Sequence of chain 1.C:
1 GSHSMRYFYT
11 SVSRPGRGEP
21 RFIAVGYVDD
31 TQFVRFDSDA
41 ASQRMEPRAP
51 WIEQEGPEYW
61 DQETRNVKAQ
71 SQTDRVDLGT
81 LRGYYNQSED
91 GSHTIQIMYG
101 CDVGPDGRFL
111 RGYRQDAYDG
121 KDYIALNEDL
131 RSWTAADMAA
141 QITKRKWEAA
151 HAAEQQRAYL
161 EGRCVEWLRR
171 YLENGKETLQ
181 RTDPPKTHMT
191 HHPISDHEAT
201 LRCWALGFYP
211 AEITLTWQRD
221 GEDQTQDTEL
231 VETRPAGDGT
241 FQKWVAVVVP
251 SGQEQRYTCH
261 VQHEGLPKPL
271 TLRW

The small molecule below binds the protein below.
Small molecule (SMILES): CC(C)[C@H](N)C(=O)N[C@H](C(=O)NCC(=O)N[C@@H](C)C(=O)N[C@H](C(=O)NCC(=O)N[C@H](C(=O)NCC(=O)N[C@@H](CCCCN)C(=O)O)C(C)C)C(C)C)C(C)C

Binding-site contacts:
Ligand atom CG contacts residue TRP147 of chain 1.C at 3.4 Å (hydrophobic).
Ligand atom CG1 contacts residue TYR99 of chain 1.C at 3.6 Å (hydrophobic).
Ligand atom O contacts residue ARG48 of chain 1.B at 3.1 Å (salt-bridge).
Ligand atom O contacts residue LYS146 of chain 1.C at 3.2 Å.
Ligand atom N contacts residue GLN156 of chain 1.C at 3.2 Å (h-bond).
Ligand atom CA contacts residue TYR159 of chain 1.C at 3.4 Å (hydrophobic).
Ligand atom CD contacts residue ASP77 of chain 1.C at 3.3 Å.
Ligand atom CB contacts residue TYR9 of chain 1.C at 3.4 Å (hydrophobic).
Ligand atom C contacts residue TYR7 of chain 1.C at 3.3 Å (hydrophobic).
Ligand atom CG2 contacts residue TRP147 of chain 1.C at 3.2 Å (hydrophobic).
Ligand atom CG1 contacts residue GLN155 of chain 1.C at 3.6 Å.
Ligand atom O contacts residue ASP77 of chain 1.C at 2.7 Å (salt-bridge).
Ligand atom CG contacts residue ASP77 of chain 1.C at 3.4 Å.
Ligand atom N contacts residue TYR99 of chain 1.C at 3.5 Å (h-bond).
Ligand atom CA contacts residue ASP77 of chain 1.C at 3.4 Å.
Ligand atom CA contacts residue TYR7 of chain 1.C at 3.5 Å (hydrophobic).
Ligand atom CB contacts residue GLN156 of chain 1.C at 3.4 Å.
Ligand atom N contacts residue GLU63 of chain 1.C at 3.4 Å (salt-bridge).
Ligand atom CG2 contacts residue GLN156 of chain 1.C at 3.4 Å.
Ligand atom N contacts residue TRP147 of chain 1.C at 3.4 Å (h-bond).
Ligand atom O contacts residue ARG114 of chain 1.C at 3.6 Å (salt-bridge).
Ligand atom CB contacts residue GLU63 of chain 1.C at 3.1 Å.
Ligand atom NZ contacts residue ILE95 of chain 1.C at 3.4 Å.
Ligand atom CA contacts residue TRP147 of chain 1.C at 3.3 Å (hydrophobic).
Ligand atom CG2 contacts residue GLU63 of chain 1.C at 3.1 Å.
Ligand atom C contacts residue ASP77 of chain 1.C at 3.2 Å.
Ligand atom N contacts residue TYR99 of chain 1.C at 3.2 Å (h-bond).
Ligand atom CG1 contacts residue TYR9 of chain 1.C at 3.2 Å (hydrophobic).
Ligand atom N contacts residue ARG114 of chain 1.C at 3.6 Å.
Ligand atom CB contacts residue TYR99 of chain 1.C at 3.6 Å (hydrophobic).
Ligand atom CG1 contacts residue ARG163 of chain 1.C at 3.6 Å.
Ligand atom O contacts residue TYR7 of chain 1.C at 2.4 Å (h-bond).
Ligand atom OXT contacts residue TYR84 of chain 1.C at 3.1 Å (h-bond).
Ligand atom N contacts residue TYR159 of chain 1.C at 3.6 Å (h-bond).
Ligand atom N contacts residue TYR159 of chain 1.C at 3.4 Å.
Ligand atom N contacts residue ARG48 of chain 1.B at 3.3 Å (salt-bridge).
Ligand atom O contacts residue THR97 of chain 1.B at 3.3 Å.
Ligand atom OXT contacts residue THR143 of chain 1.C at 2.7 Å (h-bond).
Ligand atom O contacts residue GLN156 of chain 1.C at 2.9 Å (h-bond).
Ligand atom N contacts residue TYR7 of chain 1.C at 3.4 Å (h-bond).

Sequence of chain 1.A:
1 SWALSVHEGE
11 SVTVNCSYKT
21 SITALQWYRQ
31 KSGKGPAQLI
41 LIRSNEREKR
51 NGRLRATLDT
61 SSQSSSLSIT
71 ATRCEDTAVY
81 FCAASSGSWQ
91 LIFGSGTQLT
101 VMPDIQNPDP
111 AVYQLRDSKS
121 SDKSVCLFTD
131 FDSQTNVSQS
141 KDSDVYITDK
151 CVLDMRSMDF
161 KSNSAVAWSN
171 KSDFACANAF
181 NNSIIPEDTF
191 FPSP

Sequence of chain 1.B:
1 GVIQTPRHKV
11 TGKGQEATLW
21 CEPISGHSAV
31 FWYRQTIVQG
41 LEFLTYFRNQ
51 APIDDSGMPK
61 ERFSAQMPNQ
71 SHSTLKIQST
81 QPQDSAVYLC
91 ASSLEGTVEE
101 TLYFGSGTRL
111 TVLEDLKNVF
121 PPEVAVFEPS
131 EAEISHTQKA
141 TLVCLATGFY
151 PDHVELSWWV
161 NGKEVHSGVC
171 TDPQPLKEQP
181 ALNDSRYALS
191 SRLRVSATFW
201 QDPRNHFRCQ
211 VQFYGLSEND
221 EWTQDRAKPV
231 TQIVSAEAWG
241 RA